This small molecule binds to this protein.
Small molecule (SMILES): CCCCC/C=C/C/C=C/C=CC(=O)C/C=C/CCCC(=O)O

Binding-site contacts:
Ligand atom C9 contacts residue CYS95 of chain 1.A at 3.3 Å (hydrophobic).
Ligand atom C17 contacts residue TYR137 of chain 1.A at 2.9 Å (hydrophobic).
Ligand atom C3 contacts residue ARG98 of chain 1.A at 3.7 Å.
Ligand atom C20 contacts residue HIS133 of chain 1.A at 3.4 Å.
Ligand atom C4 contacts residue SER152 of chain 1.A at 3.8 Å.
Ligand atom C20 contacts residue LEU279 of chain 1.A at 3.2 Å (hydrophobic).
Ligand atom C10 contacts residue MET174 of chain 1.A at 3.5 Å (hydrophobic).
Ligand atom C18 contacts residue SER99 of chain 1.A at 3.0 Å.
Ligand atom C22 contacts residue TYR283 of chain 1.A at 3.3 Å (hydrophobic).
Ligand atom O23 contacts residue TYR283 of chain 1.A at 2.4 Å (h-bond).
Ligand atom C20 contacts residue TYR283 of chain 1.A at 3.2 Å (hydrophobic).
Ligand atom C16 contacts residue TYR137 of chain 1.A at 3.2 Å (hydrophobic).
Ligand atom C19 contacts residue SER99 of chain 1.A at 3.0 Å.
Ligand atom O23 contacts residue LEU263 of chain 1.A at 3.3 Å.
Ligand atom C17 contacts residue SER99 of chain 1.A at 3.1 Å.
Ligand atom O24 contacts residue PHE92 of chain 1.A at 3.4 Å.
Ligand atom O24 contacts residue LEU263 of chain 1.A at 2.9 Å.
Ligand atom C5 contacts residue ARG98 of chain 1.A at 3.6 Å.
Ligand atom O15 contacts residue CYS95 of chain 1.A at 3.4 Å (h-bond).
Ligand atom O23 contacts residue HIS259 of chain 1.A at 2.6 Å (h-bond).
Ligand atom C21 contacts residue LEU263 of chain 1.A at 3.7 Å (hydrophobic).
Ligand atom C6 contacts residue LEU150 of chain 1.A at 3.2 Å (hydrophobic).
Ligand atom C22 contacts residue LEU263 of chain 1.A at 3.3 Å (hydrophobic).
Ligand atom C16 contacts residue SER99 of chain 1.A at 3.3 Å.
Ligand atom C13 contacts residue CYS95 of chain 1.A at 2.2 Å (hydrophobic).
Ligand atom C18 contacts residue HIS133 of chain 1.A at 3.4 Å.
Ligand atom C1 contacts residue GLU153 of chain 1.A at 3.7 Å.
Ligand atom C10 contacts residue CYS95 of chain 1.A at 2.3 Å (hydrophobic).
Ligand atom C21 contacts residue TYR283 of chain 1.A at 3.4 Å (hydrophobic).
Ligand atom C4 contacts residue ILE151 of chain 1.A at 3.6 Å (hydrophobic).
Ligand atom C16 contacts residue CYS95 of chain 1.A at 3.6 Å (hydrophobic).
Ligand atom C11 contacts residue CYS95 of chain 1.A at 1.9 Å (hydrophobic).
Ligand atom C14 contacts residue SER99 of chain 1.A at 3.4 Å.
Ligand atom C14 contacts residue CYS95 of chain 1.A at 2.9 Å (hydrophobic).
Ligand atom O24 contacts residue HIS259 of chain 1.A at 3.0 Å (h-bond).
Ligand atom O15 contacts residue SER99 of chain 1.A at 2.7 Å (h-bond).
Ligand atom C4 contacts residue LEU150 of chain 1.A at 3.8 Å (hydrophobic).
Ligand atom C21 contacts residue LEU279 of chain 1.A at 3.7 Å (hydrophobic).
Ligand atom C18 contacts residue TYR137 of chain 1.A at 3.8 Å (hydrophobic).
Ligand atom C22 contacts residue HIS259 of chain 1.A at 3.1 Å.

Sequence of chain 1.A:
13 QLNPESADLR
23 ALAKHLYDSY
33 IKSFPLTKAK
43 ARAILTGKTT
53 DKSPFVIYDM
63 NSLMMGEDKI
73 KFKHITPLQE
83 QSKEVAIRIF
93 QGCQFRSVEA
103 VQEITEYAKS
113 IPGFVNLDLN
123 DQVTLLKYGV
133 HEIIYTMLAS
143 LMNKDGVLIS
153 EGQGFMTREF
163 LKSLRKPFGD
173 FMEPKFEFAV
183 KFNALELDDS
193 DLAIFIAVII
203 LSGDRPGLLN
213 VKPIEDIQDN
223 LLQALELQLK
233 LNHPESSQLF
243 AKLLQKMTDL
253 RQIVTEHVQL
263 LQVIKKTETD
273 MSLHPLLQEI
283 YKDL